Sequence of chain 8.C:
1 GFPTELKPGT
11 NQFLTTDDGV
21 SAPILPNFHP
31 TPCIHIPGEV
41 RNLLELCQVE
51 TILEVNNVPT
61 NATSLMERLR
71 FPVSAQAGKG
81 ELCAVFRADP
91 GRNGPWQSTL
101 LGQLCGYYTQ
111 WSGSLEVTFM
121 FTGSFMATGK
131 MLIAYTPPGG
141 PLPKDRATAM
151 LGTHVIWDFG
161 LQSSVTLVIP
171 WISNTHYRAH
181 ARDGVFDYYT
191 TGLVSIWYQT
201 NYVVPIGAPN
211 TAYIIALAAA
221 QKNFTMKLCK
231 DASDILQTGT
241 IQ

Sequence of chain 7.A:
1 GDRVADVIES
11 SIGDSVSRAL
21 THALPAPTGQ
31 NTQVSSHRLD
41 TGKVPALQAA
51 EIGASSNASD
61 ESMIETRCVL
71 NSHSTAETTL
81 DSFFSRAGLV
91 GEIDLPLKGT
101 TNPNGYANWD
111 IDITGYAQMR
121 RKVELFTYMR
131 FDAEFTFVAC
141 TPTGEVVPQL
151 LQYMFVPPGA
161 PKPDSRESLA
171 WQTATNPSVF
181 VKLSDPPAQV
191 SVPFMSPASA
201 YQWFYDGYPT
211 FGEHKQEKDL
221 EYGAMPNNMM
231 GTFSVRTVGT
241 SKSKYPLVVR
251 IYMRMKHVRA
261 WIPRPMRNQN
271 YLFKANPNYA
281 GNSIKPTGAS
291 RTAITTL

The small molecule below binds the protein below.
Small molecule (SMILES): Cc1nc(-c2ccc(OCCCCCN3CCN(c4ccnc(N)c4)C3=O)cc2)no1

Sequence of chain 7.C:
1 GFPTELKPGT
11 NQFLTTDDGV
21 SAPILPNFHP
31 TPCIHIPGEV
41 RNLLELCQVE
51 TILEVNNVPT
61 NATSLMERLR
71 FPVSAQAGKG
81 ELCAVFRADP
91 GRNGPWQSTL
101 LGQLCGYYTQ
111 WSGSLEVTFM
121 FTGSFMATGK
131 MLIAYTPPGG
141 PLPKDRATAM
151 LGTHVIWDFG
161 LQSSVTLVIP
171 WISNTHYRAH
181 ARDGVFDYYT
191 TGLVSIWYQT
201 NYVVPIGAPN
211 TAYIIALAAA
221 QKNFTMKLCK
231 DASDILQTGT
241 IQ

Binding-site contacts:
Ligand atom O1 contacts residue MET195 of chain 7.A at 3.2 Å.
Ligand atom O3 contacts residue ASP112 of chain 7.A at 3.6 Å.
Ligand atom C12 contacts residue MET195 of chain 7.A at 3.8 Å (hydrophobic).
Ligand atom C8 contacts residue TYR201 of chain 7.A at 3.3 Å (hydrophobic).
Ligand atom C17 contacts residue PHE135 of chain 7.A at 3.9 Å (hydrophobic).
Ligand atom C19 contacts residue VAL192 of chain 7.A at 3.4 Å (hydrophobic).
Ligand atom N5 contacts residue PHE233 of chain 7.A at 3.2 Å.
Ligand atom C2 contacts residue THR114 of chain 7.A at 3.6 Å.
Ligand atom N6 contacts residue ILE24 of chain 7.C at 3.9 Å.
Ligand atom C19 contacts residue ILE24 of chain 7.C at 3.5 Å (hydrophobic).
Ligand atom C16 contacts residue PHE135 of chain 7.A at 3.4 Å (hydrophobic).
Ligand atom C14 contacts residue PHE135 of chain 7.A at 3.7 Å (hydrophobic).
Ligand atom N6 contacts residue PHE155 of chain 7.A at 3.8 Å.
Ligand atom C16 contacts residue ILE111 of chain 7.A at 3.5 Å (hydrophobic).
Ligand atom C9 contacts residue ILE113 of chain 7.A at 3.7 Å (hydrophobic).
Ligand atom N2 contacts residue TRP203 of chain 7.A at 3.9 Å.
Ligand atom C2 contacts residue ASP112 of chain 7.A at 2.8 Å.
Ligand atom C17 contacts residue PHE155 of chain 7.A at 3.7 Å (hydrophobic).
Ligand atom C5 contacts residue TRP203 of chain 7.A at 3.8 Å (hydrophobic).
Ligand atom N4 contacts residue TRP203 of chain 7.A at 3.6 Å (h-bond).
Ligand atom O3 contacts residue ILE113 of chain 7.A at 3.0 Å (h-bond).
Ligand atom N1 contacts residue THR114 of chain 7.A at 4.0 Å.
Ligand atom N1 contacts residue ASP112 of chain 7.A at 3.9 Å.
Ligand atom C15 contacts residue VAL192 of chain 7.A at 3.2 Å (hydrophobic).
Ligand atom C16 contacts residue PHE155 of chain 7.A at 3.9 Å (hydrophobic).
Ligand atom C13 contacts residue ILE111 of chain 7.A at 4.0 Å (hydrophobic).
Ligand atom C14 contacts residue PHE155 of chain 7.A at 3.9 Å (hydrophobic).
Ligand atom C13 contacts residue PHE135 of chain 7.A at 3.4 Å (hydrophobic).
Ligand atom C22 contacts residue VAL179 of chain 7.A at 3.4 Å (hydrophobic).
Ligand atom O2 contacts residue PHE137 of chain 7.A at 4.0 Å.
Ligand atom C15 contacts residue MET195 of chain 7.A at 3.8 Å (hydrophobic).
Ligand atom C3 contacts residue ASP112 of chain 7.A at 3.0 Å.
Ligand atom C7 contacts residue TYR201 of chain 7.A at 3.8 Å (hydrophobic).
Ligand atom O2 contacts residue PHE233 of chain 7.A at 3.0 Å.
Ligand atom C18 contacts residue PHE155 of chain 7.A at 3.9 Å (hydrophobic).
Ligand atom C4 contacts residue TRP203 of chain 7.A at 4.0 Å (hydrophobic).
Ligand atom C7 contacts residue ASN228 of chain 7.A at 3.8 Å.
Ligand atom C13 contacts residue MET195 of chain 7.A at 3.9 Å (hydrophobic).
Ligand atom N5 contacts residue PHE137 of chain 7.A at 3.5 Å.
Ligand atom C14 contacts residue MET195 of chain 7.A at 3.9 Å (hydrophobic).